Sequence of chain 1.B:
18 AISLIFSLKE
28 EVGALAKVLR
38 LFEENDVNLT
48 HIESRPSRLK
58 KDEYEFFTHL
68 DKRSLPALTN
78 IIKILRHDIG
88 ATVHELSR

Binding-site contacts:
Ligand atom C contacts residue ASN45 of chain 1.B at 3.8 Å.
Ligand atom O contacts residue GLY30 of chain 1.D at 3.9 Å.
Ligand atom CE1 contacts residue ILE49 of chain 1.B at 3.8 Å (hydrophobic).
Ligand atom CE2 contacts residue TYR61 of chain 1.D at 3.8 Å (hydrophobic).
Ligand atom CD2 contacts residue LEU46 of chain 1.B at 3.4 Å (hydrophobic).
Ligand atom CA contacts residue GLU28 of chain 1.D at 3.3 Å.
Ligand atom O contacts residue LEU32 of chain 1.D at 3.0 Å (h-bond).
Ligand atom CD1 contacts residue PHE63 of chain 1.D at 3.7 Å (hydrophobic).
Ligand atom CZ contacts residue SER51 of chain 1.D at 3.6 Å.
Ligand atom N contacts residue GLU27 of chain 1.D at 2.5 Å (salt-bridge).
Ligand atom CG contacts residue PHE63 of chain 1.D at 3.6 Å (hydrophobic).
Ligand atom CE1 contacts residue PHE63 of chain 1.D at 3.7 Å (hydrophobic).
Ligand atom CE1 contacts residue LEU46 of chain 1.B at 3.5 Å (hydrophobic).
Ligand atom CD2 contacts residue PHE63 of chain 1.D at 3.9 Å (hydrophobic).
Ligand atom O contacts residue ALA31 of chain 1.D at 3.3 Å (h-bond).
Ligand atom CD1 contacts residue LEU32 of chain 1.D at 3.8 Å (hydrophobic).
Ligand atom OXT contacts residue LEU46 of chain 1.B at 3.0 Å (h-bond).
Ligand atom CB contacts residue GLU27 of chain 1.D at 3.6 Å.
Ligand atom CA contacts residue ASN45 of chain 1.B at 3.7 Å.
Ligand atom CE2 contacts residue THR47 of chain 1.B at 3.5 Å.
Ligand atom CE1 contacts residue LEU32 of chain 1.D at 3.9 Å (hydrophobic).
Ligand atom OXT contacts residue ASN45 of chain 1.B at 3.4 Å (h-bond).
Ligand atom CD2 contacts residue TYR61 of chain 1.D at 3.5 Å (hydrophobic).
Ligand atom CA contacts residue LEU46 of chain 1.B at 3.9 Å (hydrophobic).
Ligand atom N contacts residue LEU46 of chain 1.B at 2.8 Å (h-bond).
Ligand atom CZ contacts residue LEU46 of chain 1.B at 3.7 Å (hydrophobic).
Ligand atom N contacts residue ASN45 of chain 1.B at 2.9 Å (h-bond).
Ligand atom CD1 contacts residue LEU46 of chain 1.B at 3.8 Å (hydrophobic).
Ligand atom CA contacts residue GLU27 of chain 1.D at 3.2 Å.
Ligand atom CG contacts residue LEU46 of chain 1.B at 3.8 Å (hydrophobic).
Ligand atom CE2 contacts residue SER51 of chain 1.D at 3.8 Å.
Ligand atom CZ contacts residue THR47 of chain 1.B at 4.0 Å.
Ligand atom O contacts residue GLU28 of chain 1.D at 3.9 Å.
Ligand atom CZ contacts residue ILE49 of chain 1.B at 3.8 Å (hydrophobic).
Ligand atom N contacts residue GLU28 of chain 1.D at 3.8 Å.
Ligand atom CZ contacts residue PHE63 of chain 1.D at 4.0 Å (hydrophobic).
Ligand atom CZ contacts residue HIS48 of chain 1.B at 3.7 Å.
Ligand atom CE2 contacts residue LEU46 of chain 1.B at 3.7 Å (hydrophobic).
Ligand atom CE2 contacts residue HIS48 of chain 1.B at 3.7 Å.
Ligand atom C contacts residue GLU28 of chain 1.D at 3.6 Å.

A protein and the small-molecule ligand that binds it are described below.
Small molecule (SMILES): N[C@@H](Cc1ccccc1)C(=O)O

Sequence of chain 1.D:
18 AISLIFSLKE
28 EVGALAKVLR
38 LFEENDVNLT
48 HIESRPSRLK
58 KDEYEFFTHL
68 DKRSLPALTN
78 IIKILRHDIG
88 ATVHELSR